Sequence of chain 1.C:
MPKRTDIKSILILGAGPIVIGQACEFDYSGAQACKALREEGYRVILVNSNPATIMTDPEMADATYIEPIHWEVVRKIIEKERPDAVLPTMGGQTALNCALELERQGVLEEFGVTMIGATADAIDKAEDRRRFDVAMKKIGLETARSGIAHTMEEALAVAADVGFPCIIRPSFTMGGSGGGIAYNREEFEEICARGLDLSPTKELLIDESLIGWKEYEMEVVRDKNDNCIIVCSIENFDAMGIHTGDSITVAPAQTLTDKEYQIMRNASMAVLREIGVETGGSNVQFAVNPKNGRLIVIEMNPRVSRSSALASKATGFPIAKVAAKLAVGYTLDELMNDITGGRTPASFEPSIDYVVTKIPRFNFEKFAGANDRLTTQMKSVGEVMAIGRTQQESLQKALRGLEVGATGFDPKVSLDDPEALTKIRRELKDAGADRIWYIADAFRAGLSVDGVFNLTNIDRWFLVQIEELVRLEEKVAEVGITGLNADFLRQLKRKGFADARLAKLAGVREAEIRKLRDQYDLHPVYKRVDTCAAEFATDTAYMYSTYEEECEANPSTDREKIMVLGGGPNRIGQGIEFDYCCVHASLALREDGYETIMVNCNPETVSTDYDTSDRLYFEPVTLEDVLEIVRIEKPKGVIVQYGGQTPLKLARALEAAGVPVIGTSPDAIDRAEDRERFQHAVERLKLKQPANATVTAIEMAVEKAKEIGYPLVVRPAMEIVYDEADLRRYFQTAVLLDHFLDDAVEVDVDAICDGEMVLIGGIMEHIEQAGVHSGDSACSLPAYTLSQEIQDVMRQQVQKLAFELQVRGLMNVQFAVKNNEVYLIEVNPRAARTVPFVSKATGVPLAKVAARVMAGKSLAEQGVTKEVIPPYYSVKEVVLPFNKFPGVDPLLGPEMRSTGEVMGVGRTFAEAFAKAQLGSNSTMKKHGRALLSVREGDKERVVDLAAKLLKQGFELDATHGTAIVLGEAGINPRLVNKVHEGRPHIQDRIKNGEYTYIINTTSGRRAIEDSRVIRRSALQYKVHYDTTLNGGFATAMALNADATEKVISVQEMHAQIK

Binding-site contacts:
Ligand atom NE contacts residue GLU892 of chain 1.C at 2.3 Å (salt-bridge).
Ligand atom O contacts residue LEU907 of chain 1.C at 4.1 Å.
Ligand atom NE contacts residue ASP791 of chain 1.C at 3.0 Å (salt-bridge).
Ligand atom CD contacts residue GLU783 of chain 1.C at 3.6 Å.
Ligand atom CD contacts residue LEU907 of chain 1.C at 3.4 Å (hydrophobic).
Ligand atom O contacts residue THR1042 of chain 1.C at 2.6 Å (h-bond).
Ligand atom CD contacts residue LEU895 of chain 1.C at 4.1 Å (hydrophobic).
Ligand atom N contacts residue TYR1040 of chain 1.C at 2.6 Å (h-bond).
Ligand atom C contacts residue LEU907 of chain 1.C at 3.8 Å (hydrophobic).
Ligand atom N contacts residue ASP1041 of chain 1.C at 3.6 Å (salt-bridge).
Ligand atom CD contacts residue GLU892 of chain 1.C at 3.6 Å.
Ligand atom O contacts residue ASP1041 of chain 1.C at 3.2 Å.
Ligand atom C contacts residue TYR1040 of chain 1.C at 3.7 Å (hydrophobic).
Ligand atom C contacts residue THR1042 of chain 1.C at 3.3 Å.
Ligand atom C contacts residue ASP1041 of chain 1.C at 4.0 Å.
Ligand atom CB contacts residue GLU783 of chain 1.C at 4.0 Å.
Ligand atom NE contacts residue VAL893 of chain 1.C at 3.6 Å.
Ligand atom CD contacts residue VAL893 of chain 1.C at 4.0 Å (hydrophobic).
Ligand atom CB contacts residue LEU907 of chain 1.C at 4.1 Å (hydrophobic).
Ligand atom NE contacts residue SER792 of chain 1.C at 4.2 Å.
Ligand atom NE contacts residue ALA793 of chain 1.C at 3.9 Å.
Ligand atom CA contacts residue LEU907 of chain 1.C at 4.5 Å (hydrophobic).
Ligand atom O contacts residue TYR1040 of chain 1.C at 3.7 Å.
Ligand atom CG contacts residue GLU783 of chain 1.C at 4.4 Å.
Ligand atom N contacts residue HIS1039 of chain 1.C at 4.2 Å.
Ligand atom O contacts residue THR1043 of chain 1.C at 4.2 Å.
Ligand atom CG contacts residue LEU895 of chain 1.C at 3.7 Å (hydrophobic).
Ligand atom NE contacts residue GLU783 of chain 1.C at 3.4 Å (salt-bridge).
Ligand atom CG contacts residue GLU892 of chain 1.C at 4.0 Å.
Ligand atom OXT contacts residue TYR1040 of chain 1.C at 3.9 Å.
Ligand atom CG contacts residue LEU907 of chain 1.C at 4.0 Å (hydrophobic).
Ligand atom OXT contacts residue PRO905 of chain 1.C at 4.5 Å.
Ligand atom OXT contacts residue LEU907 of chain 1.C at 3.6 Å.
Ligand atom CD contacts residue ASP791 of chain 1.C at 3.1 Å.
Ligand atom OXT contacts residue THR1042 of chain 1.C at 2.6 Å (h-bond).
Ligand atom CA contacts residue TYR1040 of chain 1.C at 3.7 Å (hydrophobic).

The small molecule below binds the protein below.
Small molecule (SMILES): NCCC[C@H](N)C(=O)O